Binding-site contacts:
Ligand atom N contacts residue ILE23 of chain 2.D at 3.6 Å.

A protein and the small-molecule ligand that binds it are described below.
Small molecule (SMILES): NCC(=O)O

Sequence of chain 2.D:
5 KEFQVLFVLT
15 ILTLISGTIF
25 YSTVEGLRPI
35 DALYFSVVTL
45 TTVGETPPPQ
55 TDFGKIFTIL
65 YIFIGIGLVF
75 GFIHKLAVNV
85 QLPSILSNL